Sequence of chain 1.Y:
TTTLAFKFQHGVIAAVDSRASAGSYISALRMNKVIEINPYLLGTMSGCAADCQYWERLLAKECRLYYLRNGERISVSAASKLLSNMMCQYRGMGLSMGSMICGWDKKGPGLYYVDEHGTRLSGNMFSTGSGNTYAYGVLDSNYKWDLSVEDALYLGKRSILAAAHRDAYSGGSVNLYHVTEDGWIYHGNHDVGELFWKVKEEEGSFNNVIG

The small molecule below binds the protein below.
Small molecule (SMILES): C[C@H](CO)[C@H](O)[C@H](Cc1ccccc1)NC(=O)[C@H](Cc1c[nH]c2ccccc12)NC(=O)[C@@H](C)NC(=O)CN1CCOCC1

Binding-site contacts:
Ligand atom C26 contacts residue GLY47 of chain 1.Y at 3.6 Å.
Ligand atom C63 contacts residue GLY47 of chain 1.Y at 3.6 Å.
Ligand atom O27 contacts residue SER21 of chain 1.Y at 3.4 Å (h-bond).
Ligand atom C30 contacts residue THR1 of chain 1.Y at 2.7 Å.
Ligand atom C30 contacts residue GLY47 of chain 1.Y at 3.6 Å.
Ligand atom O40 contacts residue SER21 of chain 1.Y at 3.3 Å (h-bond).
Ligand atom C62 contacts residue SER96 of chain 1.Y at 3.5 Å.
Ligand atom C44 contacts residue ALA49 of chain 1.Y at 3.6 Å (hydrophobic).
Ligand atom C51 contacts residue ARG137 of chain 1.Z at 3.5 Å.
Ligand atom C53 contacts residue MET31 of chain 1.Y at 3.5 Å (hydrophobic).
Ligand atom C46 contacts residue LYS33 of chain 1.Y at 3.3 Å.
Ligand atom C62 contacts residue CYS48 of chain 1.Y at 3.7 Å (hydrophobic).
Ligand atom N28 contacts residue GLY47 of chain 1.Y at 3.1 Å (h-bond).
Ligand atom O3 contacts residue SER27 of chain 1.Y at 2.8 Å (h-bond).
Ligand atom O32 contacts residue THR1 of chain 1.Y at 2.1 Å (h-bond).
Ligand atom C54 contacts residue MET31 of chain 1.Y at 3.1 Å (hydrophobic).
Ligand atom C38 contacts residue ARG19 of chain 1.Y at 3.5 Å.
Ligand atom N55 contacts residue MET31 of chain 1.Y at 3.5 Å.
Ligand atom C30 contacts residue LYS33 of chain 1.Y at 3.7 Å.
Ligand atom O14 contacts residue ALA49 of chain 1.Y at 3.2 Å (h-bond).
Ligand atom C37 contacts residue THR1 of chain 1.Y at 1.5 Å.
Ligand atom N1 contacts residue ASP126 of chain 1.Z at 3.7 Å.
Ligand atom C17 contacts residue SER21 of chain 1.Y at 3.7 Å.
Ligand atom C38 contacts residue THR1 of chain 1.Y at 2.5 Å.
Ligand atom C31 contacts residue THR1 of chain 1.Y at 1.4 Å.
Ligand atom C42 contacts residue LYS33 of chain 1.Y at 3.7 Å.
Ligand atom C56 contacts residue SER130 of chain 1.Z at 3.2 Å.
Ligand atom O27 contacts residue ALA20 of chain 1.Y at 3.3 Å.
Ligand atom C11 contacts residue SER21 of chain 1.Y at 3.4 Å.
Ligand atom O32 contacts residue GLY47 of chain 1.Y at 3.2 Å (h-bond).
Ligand atom C39 contacts residue THR1 of chain 1.Y at 2.5 Å.
Ligand atom O52 contacts residue SER124 of chain 1.Z at 2.9 Å (h-bond).
Ligand atom N15 contacts residue SER21 of chain 1.Y at 3.2 Å (h-bond).
Ligand atom C29 contacts residue THR1 of chain 1.Y at 2.3 Å.
Ligand atom O40 contacts residue THR1 of chain 1.Y at 3.3 Å (h-bond).
Ligand atom C54 contacts residue SER130 of chain 1.Z at 3.7 Å.
Ligand atom C16 contacts residue GLY47 of chain 1.Y at 3.4 Å.
Ligand atom C38 contacts residue TYR169 of chain 1.Y at 3.3 Å (hydrophobic).
Ligand atom N28 contacts residue THR1 of chain 1.Y at 3.6 Å.
Ligand atom C41 contacts residue LYS33 of chain 1.Y at 3.4 Å.

Sequence of chain 1.Z:
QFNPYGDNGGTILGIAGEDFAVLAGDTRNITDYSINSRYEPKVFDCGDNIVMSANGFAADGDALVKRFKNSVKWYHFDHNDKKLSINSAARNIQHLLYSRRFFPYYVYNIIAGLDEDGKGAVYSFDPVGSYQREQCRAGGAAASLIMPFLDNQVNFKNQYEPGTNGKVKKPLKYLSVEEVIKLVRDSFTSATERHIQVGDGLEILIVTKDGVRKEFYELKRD